Sequence of chain 1.B:
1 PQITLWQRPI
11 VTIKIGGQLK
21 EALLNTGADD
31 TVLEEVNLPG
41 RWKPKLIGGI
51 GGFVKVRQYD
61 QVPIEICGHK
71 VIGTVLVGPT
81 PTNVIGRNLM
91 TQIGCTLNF

The small molecule below binds the protein below.
Small molecule (SMILES): C#CCNC(=O)[C@@H](Cc1ccccc1)NC(=O)C[C@H](O)[C@H](Cc1ccccc1)NC(=O)[C@@H](NC(=O)c1ccccn1)C(C)C

Sequence of chain 1.A:
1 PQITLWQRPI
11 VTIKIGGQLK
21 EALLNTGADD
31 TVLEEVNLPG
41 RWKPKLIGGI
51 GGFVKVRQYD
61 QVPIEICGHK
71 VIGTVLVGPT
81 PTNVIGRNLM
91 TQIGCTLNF

Binding-site contacts:
Ligand atom O42 contacts residue GLY27 of chain 1.A at 4.1 Å.
Ligand atom O43 contacts residue GLY27 of chain 1.B at 3.3 Å (h-bond).
Ligand atom C08 contacts residue GLY48 of chain 1.A at 4.1 Å.
Ligand atom C35 contacts residue PRO81 of chain 1.A at 3.4 Å (hydrophobic).
Ligand atom C23 contacts residue ASN25 of chain 1.B at 3.5 Å.
Ligand atom C27 contacts residue THR82 of chain 1.A at 3.9 Å.
Ligand atom C25 contacts residue GLY27 of chain 1.A at 4.0 Å.
Ligand atom C19 contacts residue THR82 of chain 1.B at 3.5 Å.
Ligand atom C22 contacts residue ASN25 of chain 1.B at 3.8 Å.
Ligand atom C18 contacts residue THR80 of chain 1.B at 3.4 Å.
Ligand atom C36 contacts residue PRO81 of chain 1.A at 3.7 Å (hydrophobic).
Ligand atom O40 contacts residue PRO81 of chain 1.B at 3.7 Å.
Ligand atom C22 contacts residue GLY27 of chain 1.A at 3.6 Å.
Ligand atom C10 contacts residue ILE50 of chain 1.A at 3.9 Å (hydrophobic).
Ligand atom C35 contacts residue THR80 of chain 1.A at 3.5 Å.
Ligand atom C29 contacts residue THR82 of chain 1.A at 2.8 Å.
Ligand atom C18 contacts residue PRO81 of chain 1.B at 3.3 Å (hydrophobic).
Ligand atom C17 contacts residue THR82 of chain 1.B at 4.0 Å.
Ligand atom C30 contacts residue THR80 of chain 1.A at 3.5 Å.
Ligand atom C39 contacts residue ILE47 of chain 1.B at 3.9 Å (hydrophobic).
Ligand atom C24 contacts residue GLY27 of chain 1.A at 3.4 Å.
Ligand atom C28 contacts residue ASN25 of chain 1.A at 3.8 Å.
Ligand atom C29 contacts residue VAL84 of chain 1.A at 3.7 Å (hydrophobic).
Ligand atom C30 contacts residue VAL84 of chain 1.A at 3.4 Å (hydrophobic).
Ligand atom N01 contacts residue PRO81 of chain 1.B at 3.6 Å.
Ligand atom C09 contacts residue ILE50 of chain 1.A at 3.7 Å (hydrophobic).
Ligand atom C18 contacts residue THR82 of chain 1.B at 3.7 Å.
Ligand atom O42 contacts residue ASN25 of chain 1.B at 3.1 Å (h-bond).
Ligand atom C23 contacts residue ASN25 of chain 1.A at 4.0 Å.
Ligand atom C12 contacts residue ILE50 of chain 1.A at 3.6 Å (hydrophobic).
Ligand atom C39 contacts residue GLY48 of chain 1.B at 3.5 Å.
Ligand atom O40 contacts residue ILE50 of chain 1.A at 2.6 Å.
Ligand atom C21 contacts residue GLY27 of chain 1.A at 3.9 Å.
Ligand atom C12 contacts residue PRO81 of chain 1.B at 4.1 Å (hydrophobic).
Ligand atom O42 contacts residue ASN25 of chain 1.A at 3.0 Å (h-bond).
Ligand atom O43 contacts residue ASN25 of chain 1.A at 2.8 Å (h-bond).
Ligand atom C30 contacts residue THR82 of chain 1.A at 3.3 Å.
Ligand atom C17 contacts residue PRO81 of chain 1.B at 4.0 Å (hydrophobic).
Ligand atom C28 contacts residue GLY27 of chain 1.B at 4.1 Å.
Ligand atom C26 contacts residue ASN25 of chain 1.A at 4.0 Å.